Sequence of chain 2.A:
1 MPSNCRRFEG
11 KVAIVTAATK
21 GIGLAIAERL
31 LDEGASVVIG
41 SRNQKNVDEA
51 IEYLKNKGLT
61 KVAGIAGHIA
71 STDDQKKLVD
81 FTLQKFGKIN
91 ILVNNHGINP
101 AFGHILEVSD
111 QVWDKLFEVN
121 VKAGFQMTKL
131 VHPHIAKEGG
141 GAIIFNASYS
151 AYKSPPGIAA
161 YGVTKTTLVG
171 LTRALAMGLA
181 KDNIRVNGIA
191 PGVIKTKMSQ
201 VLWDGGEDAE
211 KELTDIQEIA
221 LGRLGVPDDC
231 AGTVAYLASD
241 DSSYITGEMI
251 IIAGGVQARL

Binding-site contacts:
Ligand atom O2 contacts residue VAL193 of chain 2.A at 4.1 Å.
Ligand atom C2 contacts residue SER148 of chain 2.A at 4.4 Å.
Ligand atom C2 contacts residue ILE158 of chain 2.A at 3.9 Å (hydrophobic).
Ligand atom C4 contacts residue NAP1 of chain 2.C at 3.6 Å.
Ligand atom O1 contacts residue SER148 of chain 2.A at 2.6 Å (h-bond).
Ligand atom C4 contacts residue ASN99 of chain 2.A at 4.5 Å.
Ligand atom C1 contacts residue SER148 of chain 2.A at 3.8 Å.
Ligand atom C2 contacts residue NAP1 of chain 2.C at 4.3 Å.
Ligand atom C3 contacts residue ILE158 of chain 2.A at 3.9 Å (hydrophobic).
Ligand atom C4 contacts residue MET198 of chain 2.A at 3.9 Å (hydrophobic).
Ligand atom C4 contacts residue ILE158 of chain 2.A at 4.4 Å (hydrophobic).
Ligand atom C3 contacts residue SER150 of chain 2.A at 3.6 Å.
Ligand atom C1 contacts residue ILE158 of chain 2.A at 4.2 Å (hydrophobic).
Ligand atom O1 contacts residue TYR161 of chain 2.A at 2.9 Å (h-bond).
Ligand atom C4 contacts residue TYR161 of chain 2.A at 3.3 Å (hydrophobic).
Ligand atom O2 contacts residue NAP1 of chain 2.C at 3.8 Å.
Ligand atom O2 contacts residue LEU202 of chain 2.A at 4.5 Å.
Ligand atom C1 contacts residue TYR161 of chain 2.A at 3.4 Å (hydrophobic).
Ligand atom O2 contacts residue ILE158 of chain 2.A at 4.4 Å.
Ligand atom C1 contacts residue NAP1 of chain 2.C at 3.5 Å.
Ligand atom C3 contacts residue SER148 of chain 2.A at 4.2 Å.
Ligand atom O1 contacts residue SER150 of chain 2.A at 3.8 Å.
Ligand atom O1 contacts residue NAP1 of chain 2.C at 3.2 Å.

This protein binds this small molecule.
Small molecule (SMILES): CC(=O)C(C)=O